A protein and the small-molecule ligand that binds it are described below.
Small molecule (SMILES): Nc1ccn([C@@H]2O[C@H](CO[P](=O)(O)O[C@H]3[C@@H](O)[C@H](n4ccc(N)nc4=O)O[C@@H]3CO[P](=O)(O)O[C@H]3[C@@H](O)[C@H](n4cnc5c(=O)nc(N)[nH]c54)O[C@@H]3CO[P](=O)(O)O[C@H]3[C@@H](O)[C@H](n4cnc5c(N)ncnc54)O[C@@H]3COP(=O)=O)[C@@H](O)[C@H]2O)c(=O)n1

Binding-site contacts:
Ligand atom O2' contacts residue THR418 of chain 1.A at 3.4 Å.
Ligand atom C2 contacts residue TYR842 of chain 1.A at 4.0 Å (hydrophobic).
Ligand atom N4 contacts residue TYR842 of chain 1.A at 3.7 Å.
Ligand atom N4 contacts residue LYS419 of chain 1.A at 3.4 Å.
Ligand atom C4 contacts residue TYR842 of chain 1.A at 4.1 Å (hydrophobic).
Ligand atom C2 contacts residue ILE798 of chain 1.A at 4.1 Å (hydrophobic).
Ligand atom C6 contacts residue LYS413 of chain 1.A at 4.1 Å.
Ligand atom C2 contacts residue ALA843 of chain 1.A at 4.4 Å (hydrophobic).
Ligand atom N3 contacts residue TYR842 of chain 1.A at 3.3 Å.
Ligand atom C8 contacts residue ILE415 of chain 1.A at 4.2 Å (hydrophobic).
Ligand atom OP2 contacts residue TYR842 of chain 1.A at 4.3 Å.
Ligand atom O2 contacts residue TYR842 of chain 1.A at 3.9 Å.
Ligand atom N1 contacts residue ILE798 of chain 1.A at 3.5 Å.
Ligand atom C6 contacts residue ILE798 of chain 1.A at 3.6 Å (hydrophobic).
Ligand atom N7 contacts residue ILE415 of chain 1.A at 3.6 Å.
Ligand atom P contacts residue PHE416 of chain 1.A at 3.7 Å.
Ligand atom C6 contacts residue THR418 of chain 1.A at 3.7 Å.
Ligand atom OP1 contacts residue PHE416 of chain 1.A at 3.4 Å.
Ligand atom C5 contacts residue THR418 of chain 1.A at 3.2 Å.
Ligand atom C2 contacts residue PHE416 of chain 1.A at 4.4 Å (hydrophobic).
Ligand atom OP2 contacts residue SER405 of chain 1.A at 4.4 Å.
Ligand atom C2' contacts residue THR418 of chain 1.A at 4.4 Å.
Ligand atom C2 contacts residue GLU848 of chain 1.A at 4.3 Å.
Ligand atom C4 contacts residue THR418 of chain 1.A at 3.7 Å.
Ligand atom O2' contacts residue SER405 of chain 1.A at 4.1 Å.
Ligand atom O2 contacts residue PHE416 of chain 1.A at 3.6 Å.
Ligand atom O6 contacts residue LYS413 of chain 1.A at 2.9 Å (salt-bridge).
Ligand atom N2 contacts residue GLU848 of chain 1.A at 3.8 Å.
Ligand atom O6 contacts residue ILE798 of chain 1.A at 3.7 Å.
Ligand atom C4 contacts residue ALA843 of chain 1.A at 4.0 Å (hydrophobic).
Ligand atom O5' contacts residue PHE416 of chain 1.A at 3.8 Å.
Ligand atom O2 contacts residue PRO844 of chain 1.A at 4.1 Å.
Ligand atom O4' contacts residue GLN703 of chain 1.A at 4.4 Å.
Ligand atom O3' contacts residue ARG190 of chain 1.A at 4.4 Å.
Ligand atom OP2 contacts residue PHE416 of chain 1.A at 2.9 Å (h-bond).
Ligand atom N4 contacts residue THR418 of chain 1.A at 4.1 Å.
Ligand atom N4 contacts residue ALA843 of chain 1.A at 3.8 Å.
Ligand atom N3 contacts residue ALA843 of chain 1.A at 3.9 Å.
Ligand atom N3 contacts residue PRO844 of chain 1.A at 4.2 Å.
Ligand atom C5 contacts residue ILE798 of chain 1.A at 4.2 Å (hydrophobic).

Sequence of chain 1.A:
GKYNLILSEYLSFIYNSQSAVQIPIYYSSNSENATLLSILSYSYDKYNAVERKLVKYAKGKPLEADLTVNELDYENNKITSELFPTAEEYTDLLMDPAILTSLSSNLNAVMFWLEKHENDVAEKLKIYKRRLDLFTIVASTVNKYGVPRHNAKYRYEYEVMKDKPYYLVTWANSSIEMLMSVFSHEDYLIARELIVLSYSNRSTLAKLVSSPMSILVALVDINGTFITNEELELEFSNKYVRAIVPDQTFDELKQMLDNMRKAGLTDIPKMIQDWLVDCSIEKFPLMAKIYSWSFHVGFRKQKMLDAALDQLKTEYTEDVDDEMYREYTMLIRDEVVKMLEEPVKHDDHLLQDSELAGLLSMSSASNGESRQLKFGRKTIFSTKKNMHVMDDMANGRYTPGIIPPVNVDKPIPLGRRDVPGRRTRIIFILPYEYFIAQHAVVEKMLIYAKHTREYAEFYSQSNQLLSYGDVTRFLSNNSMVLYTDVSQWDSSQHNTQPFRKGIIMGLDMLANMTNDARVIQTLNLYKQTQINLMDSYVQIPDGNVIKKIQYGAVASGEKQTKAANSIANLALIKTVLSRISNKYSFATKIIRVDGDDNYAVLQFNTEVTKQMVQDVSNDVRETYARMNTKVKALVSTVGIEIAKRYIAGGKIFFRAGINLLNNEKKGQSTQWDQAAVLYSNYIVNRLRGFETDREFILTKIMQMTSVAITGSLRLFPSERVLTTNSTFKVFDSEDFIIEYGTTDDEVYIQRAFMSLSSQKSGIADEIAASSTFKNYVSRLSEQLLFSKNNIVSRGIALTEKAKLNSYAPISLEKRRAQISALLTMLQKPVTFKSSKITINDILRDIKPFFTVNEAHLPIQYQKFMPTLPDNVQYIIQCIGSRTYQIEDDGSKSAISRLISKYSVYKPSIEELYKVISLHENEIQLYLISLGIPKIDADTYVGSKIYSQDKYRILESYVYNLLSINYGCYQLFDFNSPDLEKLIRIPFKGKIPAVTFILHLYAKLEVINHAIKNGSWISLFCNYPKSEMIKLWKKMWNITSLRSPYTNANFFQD